Sequence of chain 1.A:
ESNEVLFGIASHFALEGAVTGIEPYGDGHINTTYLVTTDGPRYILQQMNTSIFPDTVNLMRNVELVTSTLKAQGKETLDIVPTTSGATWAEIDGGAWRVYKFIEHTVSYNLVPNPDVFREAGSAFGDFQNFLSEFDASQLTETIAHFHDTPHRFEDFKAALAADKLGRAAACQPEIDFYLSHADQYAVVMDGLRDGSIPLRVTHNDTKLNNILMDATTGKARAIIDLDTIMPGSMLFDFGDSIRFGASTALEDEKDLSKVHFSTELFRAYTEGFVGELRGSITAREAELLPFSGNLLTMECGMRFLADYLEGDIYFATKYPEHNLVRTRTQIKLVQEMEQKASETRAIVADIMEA

A small-molecule ligand and the protein it binds are described below.
Small molecule (SMILES): CC(=O)N[C@@H]1[C@@H](O)[C@@H](O)[C@@H](CO)O[C@@H]1O

Binding-site contacts:
Ligand atom O5 contacts residue HIS51 of chain 1.A at 3.2 Å (h-bond).
Ligand atom O3 contacts residue PHE169 of chain 1.A at 3.3 Å.
Ligand atom C8 contacts residue THR251 of chain 1.A at 3.9 Å.
Ligand atom N2 contacts residue ASP228 of chain 1.A at 3.4 Å (salt-bridge).
Ligand atom C7 contacts residue TYR337 of chain 1.A at 3.5 Å (hydrophobic).
Ligand atom C3 contacts residue ARG326 of chain 1.A at 3.9 Å.
Ligand atom C2 contacts residue ASP228 of chain 1.A at 3.6 Å.
Ligand atom O1 contacts residue LYS230 of chain 1.A at 3.5 Å (salt-bridge).
Ligand atom C7 contacts residue ARG326 of chain 1.A at 4.0 Å.
Ligand atom C4 contacts residue CYS323 of chain 1.A at 3.9 Å (hydrophobic).
Ligand atom O6 contacts residue GLU274 of chain 1.A at 2.6 Å (salt-bridge).
Ligand atom O7 contacts residue TYR337 of chain 1.A at 2.5 Å (h-bond).
Ligand atom C1 contacts residue ILE52 of chain 1.A at 3.7 Å (hydrophobic).
Ligand atom C8 contacts residue ILE166 of chain 1.A at 3.8 Å (hydrophobic).
Ligand atom C7 contacts residue PHE169 of chain 1.A at 3.6 Å (hydrophobic).
Ligand atom O6 contacts residue ARG266 of chain 1.A at 3.5 Å (salt-bridge).
Ligand atom C7 contacts residue ILE52 of chain 1.A at 3.7 Å (hydrophobic).
Ligand atom C6 contacts residue CYS323 of chain 1.A at 3.6 Å (hydrophobic).
Ligand atom O4 contacts residue ARG326 of chain 1.A at 3.2 Å (salt-bridge).
Ligand atom O6 contacts residue HIS51 of chain 1.A at 3.1 Å.
Ligand atom C8 contacts residue TYR337 of chain 1.A at 3.8 Å (hydrophobic).
Ligand atom C6 contacts residue ARG266 of chain 1.A at 3.4 Å.
Ligand atom C6 contacts residue PHE327 of chain 1.A at 3.9 Å (hydrophobic).
Ligand atom O7 contacts residue PHE169 of chain 1.A at 3.7 Å.
Ligand atom O6 contacts residue LYS230 of chain 1.A at 2.9 Å (salt-bridge).
Ligand atom O7 contacts residue ILE52 of chain 1.A at 3.6 Å.
Ligand atom C6 contacts residue GLU274 of chain 1.A at 3.2 Å.
Ligand atom O4 contacts residue CYS323 of chain 1.A at 3.5 Å (h-bond).
Ligand atom N2 contacts residue ILE52 of chain 1.A at 3.7 Å.
Ligand atom C5 contacts residue LYS230 of chain 1.A at 3.8 Å.
Ligand atom C1 contacts residue ASP228 of chain 1.A at 3.6 Å.
Ligand atom C6 contacts residue HIS51 of chain 1.A at 3.9 Å.
Ligand atom O5 contacts residue LYS230 of chain 1.A at 3.6 Å (salt-bridge).
Ligand atom O5 contacts residue PHE338 of chain 1.A at 3.9 Å.
Ligand atom O4 contacts residue PHE338 of chain 1.A at 3.4 Å.
Ligand atom O1 contacts residue ASP228 of chain 1.A at 2.5 Å (salt-bridge).
Ligand atom O3 contacts residue ARG326 of chain 1.A at 2.9 Å (salt-bridge).
Ligand atom C3 contacts residue ASP228 of chain 1.A at 3.5 Å.
Ligand atom C8 contacts residue PHE169 of chain 1.A at 3.7 Å (hydrophobic).
Ligand atom O7 contacts residue ARG326 of chain 1.A at 2.9 Å (salt-bridge).